Sequence of chain 1.A:
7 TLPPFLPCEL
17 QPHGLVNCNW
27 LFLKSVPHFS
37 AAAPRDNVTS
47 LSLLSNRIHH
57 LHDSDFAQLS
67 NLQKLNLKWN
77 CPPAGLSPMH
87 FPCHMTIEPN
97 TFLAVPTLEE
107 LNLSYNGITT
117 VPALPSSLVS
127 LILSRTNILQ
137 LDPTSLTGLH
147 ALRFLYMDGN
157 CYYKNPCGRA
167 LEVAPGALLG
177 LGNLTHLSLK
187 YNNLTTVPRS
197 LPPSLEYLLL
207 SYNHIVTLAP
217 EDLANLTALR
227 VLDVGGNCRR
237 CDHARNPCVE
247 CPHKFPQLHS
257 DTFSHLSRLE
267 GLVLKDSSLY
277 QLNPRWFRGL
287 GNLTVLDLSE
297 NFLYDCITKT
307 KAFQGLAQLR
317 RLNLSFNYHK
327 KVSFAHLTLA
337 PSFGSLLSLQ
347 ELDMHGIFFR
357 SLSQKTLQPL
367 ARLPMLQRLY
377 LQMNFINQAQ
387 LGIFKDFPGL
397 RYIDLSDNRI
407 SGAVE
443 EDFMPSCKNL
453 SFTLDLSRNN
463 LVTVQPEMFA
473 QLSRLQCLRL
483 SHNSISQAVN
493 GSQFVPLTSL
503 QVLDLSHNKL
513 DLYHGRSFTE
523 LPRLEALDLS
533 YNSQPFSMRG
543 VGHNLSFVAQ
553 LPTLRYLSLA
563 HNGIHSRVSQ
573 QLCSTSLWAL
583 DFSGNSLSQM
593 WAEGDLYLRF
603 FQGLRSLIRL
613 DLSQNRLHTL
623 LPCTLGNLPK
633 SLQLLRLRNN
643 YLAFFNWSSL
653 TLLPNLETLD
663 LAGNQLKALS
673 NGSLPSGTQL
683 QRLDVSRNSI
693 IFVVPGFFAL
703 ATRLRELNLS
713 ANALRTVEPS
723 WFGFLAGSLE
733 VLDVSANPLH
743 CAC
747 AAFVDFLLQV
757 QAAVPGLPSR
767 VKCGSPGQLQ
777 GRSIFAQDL

Binding-site contacts:
Ligand atom C8 contacts residue SER571 of chain 1.A at 3.9 Å.
Ligand atom C8 contacts residue VAL570 of chain 1.A at 3.8 Å (hydrophobic).
Ligand atom C7 contacts residue ASN546 of chain 1.A at 3.3 Å.
Ligand atom N2 contacts residue ASN546 of chain 1.A at 3.0 Å (h-bond).
Ligand atom O7 contacts residue HIS545 of chain 1.A at 4.5 Å.
Ligand atom O6 contacts residue SER548 of chain 1.A at 3.5 Å (h-bond).
Ligand atom C2 contacts residue ASN546 of chain 1.A at 2.4 Å.
Ligand atom C4 contacts residue ASN546 of chain 1.A at 4.2 Å.
Ligand atom O5 contacts residue ASN546 of chain 1.A at 2.3 Å (h-bond).
Ligand atom O5 contacts residue SER548 of chain 1.A at 3.8 Å.
Ligand atom O7 contacts residue ASN546 of chain 1.A at 3.2 Å (h-bond).
Ligand atom C1 contacts residue SER548 of chain 1.A at 4.0 Å.
Ligand atom C1 contacts residue ASN546 of chain 1.A at 1.4 Å.
Ligand atom C8 contacts residue HIS545 of chain 1.A at 4.4 Å.
Ligand atom C5 contacts residue SER548 of chain 1.A at 4.1 Å.
Ligand atom C6 contacts residue SER548 of chain 1.A at 4.5 Å.
Ligand atom C5 contacts residue ASN546 of chain 1.A at 3.6 Å.
Ligand atom C3 contacts residue ASN546 of chain 1.A at 3.8 Å.

The protein below binds the small molecule below.
Small molecule (SMILES): CC(=O)N[C@@H]1[C@@H](O)[C@H](O)[C@@H](CO)O[C@H]1O